This small molecule binds to this protein.
Small molecule (SMILES): CC(=O)N[C@@H]1[C@@H](O)[C@H](O)[C@@H](CO)O[C@H]1O

Binding-site contacts:
Ligand atom C7 contacts residue ASN81 of chain 1.G at 3.6 Å.
Ligand atom C6 contacts residue LYS300 of chain 1.G at 3.8 Å.
Ligand atom C2 contacts residue ASN81 of chain 1.G at 2.5 Å.
Ligand atom C6 contacts residue SO41 of chain 1.TA at 3.6 Å.
Ligand atom O6 contacts residue LYS300 of chain 1.G at 4.3 Å.
Ligand atom O6 contacts residue SO41 of chain 1.TA at 4.1 Å.
Ligand atom C4 contacts residue ASN81 of chain 1.G at 4.3 Å.
Ligand atom C8 contacts residue ASN81 of chain 1.G at 3.9 Å.
Ligand atom N2 contacts residue ASN81 of chain 1.G at 2.9 Å (h-bond).
Ligand atom O7 contacts residue ASN81 of chain 1.G at 4.4 Å.
Ligand atom C5 contacts residue ASN81 of chain 1.G at 3.7 Å.
Ligand atom C8 contacts residue VAL298 of chain 1.G at 3.7 Å (hydrophobic).
Ligand atom C1 contacts residue ASN81 of chain 1.G at 1.4 Å.
Ligand atom C4 contacts residue SO41 of chain 1.TA at 4.2 Å.
Ligand atom O4 contacts residue SO41 of chain 1.TA at 4.0 Å.
Ligand atom O6 contacts residue ASN81 of chain 1.G at 4.2 Å.
Ligand atom O5 contacts residue ASN81 of chain 1.G at 2.4 Å (h-bond).
Ligand atom C6 contacts residue ASN81 of chain 1.G at 4.5 Å.
Ligand atom C3 contacts residue ASN81 of chain 1.G at 3.8 Å.

Sequence of chain 1.G:
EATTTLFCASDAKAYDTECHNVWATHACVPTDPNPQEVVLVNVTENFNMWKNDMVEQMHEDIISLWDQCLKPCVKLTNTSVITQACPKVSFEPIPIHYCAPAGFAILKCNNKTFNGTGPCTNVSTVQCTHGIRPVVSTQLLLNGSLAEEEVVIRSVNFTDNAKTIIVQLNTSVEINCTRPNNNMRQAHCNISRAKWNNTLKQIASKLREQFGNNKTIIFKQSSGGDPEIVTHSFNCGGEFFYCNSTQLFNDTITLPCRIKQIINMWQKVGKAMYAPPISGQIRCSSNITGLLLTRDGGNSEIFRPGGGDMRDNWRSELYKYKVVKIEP